A protein and the small-molecule ligand that binds it are described below.
Small molecule (SMILES): Cc1onc(-c2ccccc2)c1C(=O)N1CCN(c2ccc([N+](=O)[O-])cc2Cl)CC1

Binding-site contacts:
Ligand atom CL1 contacts residue THR350 of chain 1.C at 3.6 Å.
Ligand atom OAS contacts residue SER287 of chain 1.D at 3.9 Å.
Ligand atom CAN contacts residue GLN308 of chain 1.C at 3.3 Å.
Ligand atom CAP contacts residue SER383 of chain 1.C at 4.1 Å.
Ligand atom OAB contacts residue ARG384 of chain 1.C at 3.7 Å.
Ligand atom CL1 contacts residue GLU380 of chain 1.C at 4.2 Å.
Ligand atom CAM contacts residue ARG382 of chain 1.C at 4.2 Å.
Ligand atom CAH contacts residue ASN309 of chain 1.D at 3.7 Å.
Ligand atom CAA contacts residue SER287 of chain 1.D at 3.4 Å.
Ligand atom CAA contacts residue LEU466 of chain 1.C at 4.1 Å (hydrophobic).
Ligand atom CAW contacts residue ASN309 of chain 1.D at 3.6 Å.
Ligand atom CAL contacts residue ARG382 of chain 1.C at 3.7 Å.
Ligand atom CAT contacts residue GLN308 of chain 1.C at 4.0 Å.
Ligand atom CAT contacts residue ASN309 of chain 1.D at 3.7 Å.
Ligand atom CAF contacts residue TYR289 of chain 1.D at 4.1 Å (hydrophobic).
Ligand atom CAX contacts residue ARG382 of chain 1.C at 3.7 Å.
Ligand atom NAR contacts residue ALA284 of chain 1.D at 4.2 Å.
Ligand atom CAP contacts residue GLN308 of chain 1.C at 3.4 Å.
Ligand atom NBD contacts residue ARG382 of chain 1.C at 4.2 Å.
Ligand atom NBB contacts residue ASN309 of chain 1.D at 4.0 Å.
Ligand atom CAJ contacts residue ASN309 of chain 1.D at 3.2 Å.
Ligand atom CAY contacts residue ARG382 of chain 1.C at 4.1 Å.
Ligand atom CAP contacts residue ARG382 of chain 1.C at 3.5 Å.
Ligand atom CAN contacts residue ARG382 of chain 1.C at 4.1 Å.
Ligand atom NBB contacts residue GLN308 of chain 1.C at 4.1 Å.
Ligand atom CAG contacts residue TYR289 of chain 1.D at 3.6 Å (hydrophobic).
Ligand atom CBA contacts residue ASN309 of chain 1.D at 4.0 Å.
Ligand atom CL1 contacts residue ARG348 of chain 1.C at 3.8 Å.
Ligand atom OAB contacts residue ASN309 of chain 1.D at 3.8 Å.
Ligand atom CAI contacts residue TYR289 of chain 1.D at 4.0 Å (hydrophobic).
Ligand atom CAU contacts residue SER287 of chain 1.D at 4.1 Å.
Ligand atom CAH contacts residue ARG305 of chain 1.D at 4.2 Å.
Ligand atom CBA contacts residue GLN308 of chain 1.C at 4.2 Å.
Ligand atom CAK contacts residue ARG382 of chain 1.C at 3.5 Å.
Ligand atom CAF contacts residue ARG305 of chain 1.D at 4.0 Å.
Ligand atom CAZ contacts residue ASN309 of chain 1.D at 4.0 Å.
Ligand atom OAB contacts residue SER383 of chain 1.C at 4.1 Å.
Ligand atom CAI contacts residue LEU306 of chain 1.D at 3.9 Å (hydrophobic).
Ligand atom OAS contacts residue ALA284 of chain 1.D at 4.1 Å.
Ligand atom CAO contacts residue ASN309 of chain 1.D at 3.4 Å.

Sequence of chain 1.C:
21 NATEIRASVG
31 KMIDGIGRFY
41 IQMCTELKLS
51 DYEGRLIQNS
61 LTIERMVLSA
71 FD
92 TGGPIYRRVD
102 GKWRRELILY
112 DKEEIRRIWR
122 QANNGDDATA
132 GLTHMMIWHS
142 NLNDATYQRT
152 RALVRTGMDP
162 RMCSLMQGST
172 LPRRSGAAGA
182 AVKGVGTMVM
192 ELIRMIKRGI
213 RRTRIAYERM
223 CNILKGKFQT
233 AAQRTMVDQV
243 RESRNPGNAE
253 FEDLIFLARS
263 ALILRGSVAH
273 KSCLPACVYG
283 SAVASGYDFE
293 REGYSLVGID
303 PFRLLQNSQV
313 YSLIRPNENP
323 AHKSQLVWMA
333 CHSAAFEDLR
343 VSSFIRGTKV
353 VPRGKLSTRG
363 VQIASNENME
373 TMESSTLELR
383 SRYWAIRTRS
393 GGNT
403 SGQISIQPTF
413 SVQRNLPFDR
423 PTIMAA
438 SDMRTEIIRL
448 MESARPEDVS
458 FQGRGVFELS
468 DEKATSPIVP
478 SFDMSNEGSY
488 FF

Sequence of chain 1.D:
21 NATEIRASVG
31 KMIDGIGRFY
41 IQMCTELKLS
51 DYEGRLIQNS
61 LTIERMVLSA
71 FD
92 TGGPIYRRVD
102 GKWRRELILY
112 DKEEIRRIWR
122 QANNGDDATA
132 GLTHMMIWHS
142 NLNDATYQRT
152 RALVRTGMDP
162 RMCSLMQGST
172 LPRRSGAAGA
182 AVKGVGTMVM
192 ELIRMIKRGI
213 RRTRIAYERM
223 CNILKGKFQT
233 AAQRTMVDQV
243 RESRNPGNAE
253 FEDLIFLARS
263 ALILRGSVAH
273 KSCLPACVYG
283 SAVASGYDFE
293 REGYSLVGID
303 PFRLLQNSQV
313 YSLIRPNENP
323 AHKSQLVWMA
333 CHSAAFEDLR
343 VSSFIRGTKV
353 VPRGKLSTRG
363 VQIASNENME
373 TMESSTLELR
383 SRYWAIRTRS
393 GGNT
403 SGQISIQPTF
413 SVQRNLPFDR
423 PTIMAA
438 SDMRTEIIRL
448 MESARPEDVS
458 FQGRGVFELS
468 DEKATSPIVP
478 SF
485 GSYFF